This small molecule binds to this protein.
Small molecule (SMILES): CC(=O)N[C@@H]1[C@@H](O)[C@H](O)[C@@H](CO)O[C@H]1O

Sequence of chain 1.A:
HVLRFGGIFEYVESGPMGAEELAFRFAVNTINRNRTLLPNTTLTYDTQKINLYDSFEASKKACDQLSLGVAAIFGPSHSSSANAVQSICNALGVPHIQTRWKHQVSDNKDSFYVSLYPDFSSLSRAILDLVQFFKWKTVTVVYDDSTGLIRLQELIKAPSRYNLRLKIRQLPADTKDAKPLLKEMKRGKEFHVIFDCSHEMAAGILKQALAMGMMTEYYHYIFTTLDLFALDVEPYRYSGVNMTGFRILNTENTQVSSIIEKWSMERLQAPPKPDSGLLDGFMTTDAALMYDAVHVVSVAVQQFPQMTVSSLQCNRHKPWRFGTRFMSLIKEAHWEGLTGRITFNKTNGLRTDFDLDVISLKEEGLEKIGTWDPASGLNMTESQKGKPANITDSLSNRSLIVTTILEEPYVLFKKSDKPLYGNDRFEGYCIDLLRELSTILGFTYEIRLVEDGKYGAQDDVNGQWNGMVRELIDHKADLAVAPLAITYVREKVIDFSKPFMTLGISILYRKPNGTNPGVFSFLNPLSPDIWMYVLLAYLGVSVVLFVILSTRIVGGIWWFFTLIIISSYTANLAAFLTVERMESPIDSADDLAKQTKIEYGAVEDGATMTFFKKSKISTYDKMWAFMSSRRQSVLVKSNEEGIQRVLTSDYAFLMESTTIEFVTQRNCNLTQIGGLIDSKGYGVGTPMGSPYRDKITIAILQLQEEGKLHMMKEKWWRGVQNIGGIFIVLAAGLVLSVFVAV

Binding-site contacts:
Ligand atom C1 contacts residue THR381 of chain 1.A at 4.0 Å.
Ligand atom C6 contacts residue THR381 of chain 1.A at 3.9 Å.
Ligand atom O7 contacts residue ASN379 of chain 1.A at 3.2 Å (h-bond).
Ligand atom C5 contacts residue ASN379 of chain 1.A at 3.7 Å.
Ligand atom C5 contacts residue THR381 of chain 1.A at 3.8 Å.
Ligand atom O5 contacts residue THR381 of chain 1.A at 3.4 Å (h-bond).
Ligand atom N2 contacts residue ASN379 of chain 1.A at 2.9 Å (h-bond).
Ligand atom O6 contacts residue THR381 of chain 1.A at 4.4 Å.
Ligand atom C2 contacts residue ASN379 of chain 1.A at 2.4 Å.
Ligand atom C1 contacts residue ASN379 of chain 1.A at 1.4 Å.
Ligand atom C7 contacts residue ASN379 of chain 1.A at 3.2 Å.
Ligand atom C3 contacts residue ASN379 of chain 1.A at 3.8 Å.
Ligand atom C8 contacts residue ASN379 of chain 1.A at 4.4 Å.
Ligand atom C4 contacts residue ASN379 of chain 1.A at 4.2 Å.
Ligand atom O5 contacts residue ASN379 of chain 1.A at 2.4 Å (h-bond).
Ligand atom O7 contacts residue SER376 of chain 1.A at 4.3 Å.